Sequence of chain 1.B:
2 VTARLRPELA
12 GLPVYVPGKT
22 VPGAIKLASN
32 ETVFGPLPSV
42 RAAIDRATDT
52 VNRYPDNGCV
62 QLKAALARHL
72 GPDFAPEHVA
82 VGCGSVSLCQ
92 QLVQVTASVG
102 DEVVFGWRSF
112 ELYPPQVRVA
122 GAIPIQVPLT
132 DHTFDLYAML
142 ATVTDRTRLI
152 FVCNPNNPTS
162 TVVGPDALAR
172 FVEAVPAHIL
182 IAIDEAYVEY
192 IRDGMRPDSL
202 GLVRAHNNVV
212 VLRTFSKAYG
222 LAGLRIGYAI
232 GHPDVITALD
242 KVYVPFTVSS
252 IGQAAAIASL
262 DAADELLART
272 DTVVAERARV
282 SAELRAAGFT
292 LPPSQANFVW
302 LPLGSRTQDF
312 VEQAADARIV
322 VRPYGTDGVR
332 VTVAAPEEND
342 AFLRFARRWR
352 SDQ

Binding-site contacts:
Ligand atom CD1 contacts residue TYR16 of chain 1.D at 3.6 Å (hydrophobic).
Ligand atom CE2 contacts residue ARG323 of chain 1.D at 3.6 Å.
Ligand atom CZ contacts residue TYR16 of chain 1.D at 4.1 Å (hydrophobic).
Ligand atom CZ contacts residue GLU112 of chain 1.D at 3.6 Å.
Ligand atom O contacts residue ASN58 of chain 1.B at 2.7 Å (h-bond).
Ligand atom CB contacts residue PHE247 of chain 1.B at 3.6 Å (hydrophobic).
Ligand atom CB contacts residue ASN58 of chain 1.B at 4.0 Å.
Ligand atom CD1 contacts residue ASN58 of chain 1.B at 3.9 Å.
Ligand atom CD2 contacts residue PHE247 of chain 1.B at 3.7 Å (hydrophobic).
Ligand atom CG contacts residue PHE247 of chain 1.B at 3.6 Å (hydrophobic).
Ligand atom CE1 contacts residue TYR16 of chain 1.D at 3.3 Å (hydrophobic).
Ligand atom OXT contacts residue VAL17 of chain 1.D at 3.7 Å.
Ligand atom CE2 contacts residue GLU112 of chain 1.D at 3.5 Å.
Ligand atom C contacts residue TYR16 of chain 1.D at 3.8 Å (hydrophobic).
Ligand atom CD2 contacts residue ARG323 of chain 1.D at 3.4 Å.
Ligand atom CA contacts residue TYR16 of chain 1.D at 4.5 Å (hydrophobic).
Ligand atom C contacts residue ASN58 of chain 1.B at 3.8 Å.
Ligand atom OXT contacts residue ASN58 of chain 1.B at 4.5 Å.
Ligand atom O contacts residue TYR16 of chain 1.D at 3.1 Å.
Ligand atom CD1 contacts residue PHE247 of chain 1.B at 4.2 Å (hydrophobic).
Ligand atom OXT contacts residue TYR16 of chain 1.D at 4.0 Å.
Ligand atom CE2 contacts residue PHE247 of chain 1.B at 4.2 Å (hydrophobic).
Ligand atom CE1 contacts residue PRO246 of chain 1.B at 4.2 Å (hydrophobic).
Ligand atom OXT contacts residue PRO18 of chain 1.D at 4.3 Å.
Ligand atom N contacts residue TYR16 of chain 1.D at 3.8 Å.

The protein below binds the small molecule below.
Small molecule (SMILES): N[C@@H](Cc1ccccc1)C(=O)O

Sequence of chain 1.D:
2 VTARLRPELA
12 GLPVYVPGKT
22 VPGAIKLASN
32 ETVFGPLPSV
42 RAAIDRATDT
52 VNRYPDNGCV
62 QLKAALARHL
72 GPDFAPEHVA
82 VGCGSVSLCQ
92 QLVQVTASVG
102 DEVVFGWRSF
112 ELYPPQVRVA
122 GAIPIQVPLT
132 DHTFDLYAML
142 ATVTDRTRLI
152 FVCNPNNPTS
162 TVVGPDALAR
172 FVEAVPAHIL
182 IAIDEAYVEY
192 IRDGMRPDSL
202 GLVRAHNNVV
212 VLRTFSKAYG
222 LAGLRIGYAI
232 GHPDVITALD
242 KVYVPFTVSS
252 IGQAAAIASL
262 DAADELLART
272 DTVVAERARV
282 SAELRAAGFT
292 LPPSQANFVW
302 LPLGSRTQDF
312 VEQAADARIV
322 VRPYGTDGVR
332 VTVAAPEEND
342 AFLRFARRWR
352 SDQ